Sequence of chain 2.A:
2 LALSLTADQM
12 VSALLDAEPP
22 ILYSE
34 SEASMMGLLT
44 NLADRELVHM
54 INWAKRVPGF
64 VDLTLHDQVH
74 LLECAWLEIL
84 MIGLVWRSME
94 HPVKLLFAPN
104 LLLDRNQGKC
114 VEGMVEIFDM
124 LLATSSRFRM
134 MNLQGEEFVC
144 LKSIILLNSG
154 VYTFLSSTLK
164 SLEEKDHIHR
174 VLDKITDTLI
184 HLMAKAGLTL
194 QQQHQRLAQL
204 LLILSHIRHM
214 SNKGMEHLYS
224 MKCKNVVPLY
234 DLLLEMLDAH

Binding-site contacts:
Ligand atom O2 contacts residue MET39 of chain 2.A at 3.2 Å.
Ligand atom C8 contacts residue LEU42 of chain 2.A at 3.7 Å (hydrophobic).
Ligand atom C15 contacts residue PHE100 of chain 2.A at 4.1 Å (hydrophobic).
Ligand atom O9 contacts residue LEU42 of chain 2.A at 3.9 Å.
Ligand atom C15 contacts residue LEU45 of chain 2.A at 4.0 Å (hydrophobic).
Ligand atom C13 contacts residue MET84 of chain 2.A at 4.2 Å (hydrophobic).
Ligand atom C11 contacts residue PHE100 of chain 2.A at 4.0 Å (hydrophobic).
Ligand atom C3 contacts residue HIS220 of chain 2.A at 3.4 Å.
Ligand atom O2 contacts residue LEU221 of chain 2.A at 3.4 Å.
Ligand atom O14 contacts residue GLU49 of chain 2.A at 2.6 Å (salt-bridge).
Ligand atom O4 contacts residue ILE120 of chain 2.A at 2.9 Å.
Ligand atom C2 contacts residue MET117 of chain 2.A at 4.2 Å (hydrophobic).
Ligand atom C2 contacts residue LEU221 of chain 2.A at 4.2 Å (hydrophobic).
Ligand atom C1 contacts residue MET39 of chain 2.A at 3.7 Å (hydrophobic).
Ligand atom O2 contacts residue HIS220 of chain 2.A at 2.5 Å (h-bond).
Ligand atom O14 contacts residue ARG90 of chain 2.A at 2.9 Å (salt-bridge).
Ligand atom C12 contacts residue LEU83 of chain 2.A at 4.1 Å (hydrophobic).
Ligand atom C16 contacts residue LEU42 of chain 2.A at 3.6 Å (hydrophobic).
Ligand atom C13 contacts residue LEU83 of chain 2.A at 3.5 Å (hydrophobic).
Ligand atom C16 contacts residue PHE100 of chain 2.A at 4.1 Å (hydrophobic).
Ligand atom C7 contacts residue LEU42 of chain 2.A at 4.2 Å (hydrophobic).
Ligand atom C14 contacts residue LEU83 of chain 2.A at 4.0 Å (hydrophobic).
Ligand atom C14 contacts residue ARG90 of chain 2.A at 4.0 Å.
Ligand atom C2 contacts residue MET39 of chain 2.A at 3.8 Å (hydrophobic).
Ligand atom C8 contacts residue ALA46 of chain 2.A at 4.0 Å (hydrophobic).
Ligand atom O6 contacts residue PHE100 of chain 2.A at 3.9 Å.
Ligand atom C14 contacts residue GLU49 of chain 2.A at 3.2 Å.
Ligand atom C4 contacts residue LEU42 of chain 2.A at 4.2 Å (hydrophobic).
Ligand atom C12 contacts residue PHE100 of chain 2.A at 4.2 Å (hydrophobic).
Ligand atom C1 contacts residue LEU221 of chain 2.A at 3.8 Å (hydrophobic).
Ligand atom O14 contacts residue LEU83 of chain 2.A at 3.7 Å.
Ligand atom C13 contacts residue LEU87 of chain 2.A at 4.1 Å (hydrophobic).
Ligand atom C15 contacts residue GLU49 of chain 2.A at 3.0 Å.
Ligand atom C16 contacts residue ALA46 of chain 2.A at 4.0 Å (hydrophobic).
Ligand atom C3 contacts residue MET117 of chain 2.A at 3.9 Å (hydrophobic).
Ligand atom C5 contacts residue LEU42 of chain 2.A at 3.9 Å (hydrophobic).
Ligand atom C2 contacts residue HIS220 of chain 2.A at 3.4 Å.
Ligand atom C4 contacts residue ILE120 of chain 2.A at 4.1 Å (hydrophobic).
Ligand atom C6 contacts residue LEU42 of chain 2.A at 4.0 Å (hydrophobic).
Ligand atom C10 contacts residue LEU42 of chain 2.A at 4.2 Å (hydrophobic).

This protein binds this small molecule.
Small molecule (SMILES): O=c1c(-c2ccc(O)cc2)coc2cc(O)cc(O)c12